This protein binds this small molecule.
Small molecule (SMILES): CC(=O)N[C@H]1[C@H](O[C@H]2[C@H](O)[C@@H](NC(C)=O)CO[C@@H]2CO)O[C@H](CO)[C@@H](O)[C@@H]1O

Sequence of chain 1.C:
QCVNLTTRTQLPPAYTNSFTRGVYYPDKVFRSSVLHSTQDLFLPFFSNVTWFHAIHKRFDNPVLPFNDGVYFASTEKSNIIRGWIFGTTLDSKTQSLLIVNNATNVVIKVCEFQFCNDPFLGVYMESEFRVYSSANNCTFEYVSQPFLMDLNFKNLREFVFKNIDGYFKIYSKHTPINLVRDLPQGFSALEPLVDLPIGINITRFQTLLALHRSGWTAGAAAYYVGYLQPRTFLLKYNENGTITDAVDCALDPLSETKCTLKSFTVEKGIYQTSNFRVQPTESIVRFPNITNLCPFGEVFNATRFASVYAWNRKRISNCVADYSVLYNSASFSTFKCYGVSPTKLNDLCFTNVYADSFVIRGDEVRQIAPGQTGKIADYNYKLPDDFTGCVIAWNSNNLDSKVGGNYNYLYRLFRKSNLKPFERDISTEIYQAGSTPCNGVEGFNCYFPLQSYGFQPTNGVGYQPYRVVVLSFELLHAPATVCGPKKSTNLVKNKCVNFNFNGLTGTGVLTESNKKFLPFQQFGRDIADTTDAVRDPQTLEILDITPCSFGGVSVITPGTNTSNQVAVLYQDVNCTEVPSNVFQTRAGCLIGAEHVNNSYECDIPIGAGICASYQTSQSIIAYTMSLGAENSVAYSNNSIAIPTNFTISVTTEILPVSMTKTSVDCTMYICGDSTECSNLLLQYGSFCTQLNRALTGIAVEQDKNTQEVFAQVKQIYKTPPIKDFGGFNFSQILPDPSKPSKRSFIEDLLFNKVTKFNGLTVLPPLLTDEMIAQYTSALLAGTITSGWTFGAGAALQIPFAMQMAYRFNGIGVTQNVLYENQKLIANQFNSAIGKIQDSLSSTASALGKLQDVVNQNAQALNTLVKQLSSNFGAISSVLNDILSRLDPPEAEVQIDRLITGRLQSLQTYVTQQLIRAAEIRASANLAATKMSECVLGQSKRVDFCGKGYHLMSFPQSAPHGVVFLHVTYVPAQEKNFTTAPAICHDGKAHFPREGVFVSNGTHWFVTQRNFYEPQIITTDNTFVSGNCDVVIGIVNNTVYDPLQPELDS

Binding-site contacts:
Ligand atom C1 contacts residue ASN1134 of chain 1.C at 1.4 Å.
Ligand atom C5 contacts residue ASN1134 of chain 1.C at 3.6 Å.
Ligand atom O7 contacts residue ASN1134 of chain 1.C at 3.4 Å (h-bond).
Ligand atom C2 contacts residue ASN1134 of chain 1.C at 2.4 Å.
Ligand atom C4 contacts residue ASN1134 of chain 1.C at 4.2 Å.
Ligand atom O5 contacts residue ASN1134 of chain 1.C at 2.4 Å (h-bond).
Ligand atom N2 contacts residue ASN1134 of chain 1.C at 2.9 Å (h-bond).
Ligand atom C7 contacts residue ASN1134 of chain 1.C at 3.3 Å.
Ligand atom C3 contacts residue ASN1134 of chain 1.C at 3.8 Å.
Ligand atom C8 contacts residue ASN1134 of chain 1.C at 4.5 Å.